Binding-site contacts:
Ligand atom C6 contacts residue ARG276 of chain 1.B at 4.0 Å.
Ligand atom C43 contacts residue ARG282 of chain 1.B at 3.8 Å.
Ligand atom O76 contacts residue ARG276 of chain 1.B at 2.6 Å (salt-bridge).
Ligand atom C15 contacts residue HIS227 of chain 1.B at 3.2 Å.
Ligand atom C68 contacts residue ARG276 of chain 1.B at 4.0 Å.
Ligand atom S1 contacts residue ASP224 of chain 1.B at 4.1 Å.
Ligand atom C51 contacts residue ARG282 of chain 1.B at 4.1 Å.
Ligand atom C72 contacts residue ARG276 of chain 1.B at 3.5 Å.
Ligand atom C16 contacts residue HIS227 of chain 1.B at 3.1 Å.
Ligand atom C15 contacts residue GLY223 of chain 1.B at 4.2 Å.
Ligand atom C41 contacts residue GLY360 of chain 1.B at 3.5 Å.
Ligand atom O70 contacts residue LEU215 of chain 1.B at 2.9 Å.
Ligand atom C59 contacts residue THR274 of chain 1.B at 4.2 Å.
Ligand atom C47 contacts residue ARG282 of chain 1.B at 3.5 Å.
Ligand atom C41 contacts residue ARG282 of chain 1.B at 4.0 Å.
Ligand atom C5 contacts residue ARG276 of chain 1.B at 4.1 Å.
Ligand atom C53 contacts residue ARG282 of chain 1.B at 3.5 Å.
Ligand atom O49 contacts residue ARG282 of chain 1.B at 2.2 Å (salt-bridge).
Ligand atom C53 contacts residue THR274 of chain 1.B at 3.2 Å.
Ligand atom O70 contacts residue ARG276 of chain 1.B at 3.7 Å.
Ligand atom N20 contacts residue HIS227 of chain 1.B at 2.9 Å (h-bond).
Ligand atom C43 contacts residue GLY360 of chain 1.B at 3.3 Å.
Ligand atom C12 contacts residue HIS227 of chain 1.B at 4.0 Å.
Ligand atom C43 contacts residue LEU361 of chain 1.B at 3.2 Å (hydrophobic).
Ligand atom C16 contacts residue GLY223 of chain 1.B at 3.3 Å.
Ligand atom C68 contacts residue LEU215 of chain 1.B at 4.2 Å (hydrophobic).
Ligand atom C68 contacts residue THR274 of chain 1.B at 3.7 Å.
Ligand atom C13 contacts residue ARG276 of chain 1.B at 4.2 Å.
Ligand atom O70 contacts residue THR274 of chain 1.B at 2.4 Å (h-bond).
Ligand atom C51 contacts residue THR274 of chain 1.B at 3.6 Å.
Ligand atom C75 contacts residue ARG276 of chain 1.B at 3.4 Å.
Ligand atom C53 contacts residue PRO272 of chain 1.B at 2.8 Å (hydrophobic).
Ligand atom C38 contacts residue GLY360 of chain 1.B at 3.9 Å.
Ligand atom O58 contacts residue THR274 of chain 1.B at 2.4 Å (h-bond).
Ligand atom C60 contacts residue THR274 of chain 1.B at 4.2 Å.
Ligand atom O49 contacts residue THR274 of chain 1.B at 2.9 Å (h-bond).
Ligand atom C47 contacts residue THR274 of chain 1.B at 3.8 Å.
Ligand atom C57 contacts residue THR274 of chain 1.B at 3.3 Å.
Ligand atom C60 contacts residue LEU273 of chain 1.B at 3.8 Å (hydrophobic).
Ligand atom C16 contacts residue GLU22 of chain 1.B at 4.1 Å.

This protein binds this small molecule.
Small molecule (SMILES): C/C(=C\c1csc(C)n1)[C@@H]1C[C@@H]2O[C@@H]2CCC[C@H](C)[C@H](O)[C@@H](C)C(=O)C(C)(C)[C@@H](O)CC(=O)O1

Sequence of chain 1.B:
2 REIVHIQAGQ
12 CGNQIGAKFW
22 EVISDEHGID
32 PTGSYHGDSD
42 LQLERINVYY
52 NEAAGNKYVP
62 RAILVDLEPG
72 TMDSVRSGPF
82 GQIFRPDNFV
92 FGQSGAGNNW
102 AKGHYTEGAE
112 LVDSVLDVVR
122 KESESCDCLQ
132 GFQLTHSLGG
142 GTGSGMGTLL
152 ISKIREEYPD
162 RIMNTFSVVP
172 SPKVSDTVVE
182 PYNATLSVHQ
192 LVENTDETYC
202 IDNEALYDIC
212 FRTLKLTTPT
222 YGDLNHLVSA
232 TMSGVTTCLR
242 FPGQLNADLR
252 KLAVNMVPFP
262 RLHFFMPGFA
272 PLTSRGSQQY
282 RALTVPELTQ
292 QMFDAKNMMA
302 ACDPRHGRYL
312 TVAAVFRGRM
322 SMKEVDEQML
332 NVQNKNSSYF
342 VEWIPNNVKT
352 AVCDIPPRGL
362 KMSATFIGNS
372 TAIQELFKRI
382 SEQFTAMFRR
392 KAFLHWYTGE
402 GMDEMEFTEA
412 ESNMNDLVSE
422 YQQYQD